Sequence of chain 32.C:
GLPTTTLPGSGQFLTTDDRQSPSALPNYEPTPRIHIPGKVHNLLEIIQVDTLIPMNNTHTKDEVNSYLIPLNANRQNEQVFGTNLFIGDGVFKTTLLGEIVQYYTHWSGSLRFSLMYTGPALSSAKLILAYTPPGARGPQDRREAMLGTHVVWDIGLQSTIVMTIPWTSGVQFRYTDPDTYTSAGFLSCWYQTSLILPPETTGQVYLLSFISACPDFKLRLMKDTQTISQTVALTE

Sequence of chain 32.A:
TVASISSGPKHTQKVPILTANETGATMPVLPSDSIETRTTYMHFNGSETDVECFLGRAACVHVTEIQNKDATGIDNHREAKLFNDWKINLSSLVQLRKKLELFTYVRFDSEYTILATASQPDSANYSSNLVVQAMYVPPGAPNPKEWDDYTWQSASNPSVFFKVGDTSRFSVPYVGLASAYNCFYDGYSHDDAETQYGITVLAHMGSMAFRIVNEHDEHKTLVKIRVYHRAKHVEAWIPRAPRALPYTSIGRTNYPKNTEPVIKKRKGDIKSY

This small molecule binds to this protein.
Small molecule (SMILES): Cc1cc(CCCCCOc2ccc(C3=NCCO3)cc2)on1

Binding-site contacts:
Ligand atom C4C contacts residue VAL191 of chain 32.A at 3.0 Å (hydrophobic).
Ligand atom C1B contacts residue TYR128 of chain 32.A at 3.6 Å (hydrophobic).
Ligand atom N3A contacts residue PRO174 of chain 32.A at 3.7 Å.
Ligand atom N3A contacts residue TYR152 of chain 32.A at 3.5 Å.
Ligand atom C5 contacts residue MET221 of chain 32.A at 3.6 Å (hydrophobic).
Ligand atom C5A contacts residue VAL176 of chain 32.A at 3.6 Å (hydrophobic).
Ligand atom C4C contacts residue VAL188 of chain 32.A at 3.7 Å (hydrophobic).
Ligand atom C1B contacts residue VAL188 of chain 32.A at 3.8 Å (hydrophobic).
Ligand atom C1C contacts residue LEU106 of chain 32.A at 4.0 Å (hydrophobic).
Ligand atom C4 contacts residue LEU106 of chain 32.A at 3.5 Å (hydrophobic).
Ligand atom C4B contacts residue TYR152 of chain 32.A at 3.8 Å (hydrophobic).
Ligand atom C1B contacts residue ILE104 of chain 32.A at 4.0 Å (hydrophobic).
Ligand atom C1C contacts residue MET221 of chain 32.A at 4.0 Å (hydrophobic).
Ligand atom C5C contacts residue VAL191 of chain 32.A at 3.8 Å (hydrophobic).
Ligand atom N3A contacts residue PHE186 of chain 32.A at 4.0 Å.
Ligand atom C4A contacts residue PRO174 of chain 32.A at 3.1 Å (hydrophobic).
Ligand atom C2C contacts residue TYR197 of chain 32.A at 3.7 Å (hydrophobic).
Ligand atom C5B contacts residue PHE186 of chain 32.A at 3.9 Å (hydrophobic).
Ligand atom C5B contacts residue MET224 of chain 32.A at 3.8 Å (hydrophobic).
Ligand atom C6B contacts residue ILE104 of chain 32.A at 3.6 Å (hydrophobic).
Ligand atom O1A contacts residue PHE186 of chain 32.A at 3.0 Å.
Ligand atom C5C contacts residue VAL188 of chain 32.A at 4.1 Å (hydrophobic).
Ligand atom C2A contacts residue PHE186 of chain 32.A at 3.3 Å (hydrophobic).
Ligand atom C5B contacts residue TYR128 of chain 32.A at 4.0 Å (hydrophobic).
Ligand atom C4B contacts residue PHE186 of chain 32.A at 3.6 Å (hydrophobic).
Ligand atom O1B contacts residue ILE104 of chain 32.A at 3.9 Å.
Ligand atom O1B contacts residue TYR128 of chain 32.A at 3.4 Å (h-bond).
Ligand atom C1C contacts residue TYR128 of chain 32.A at 3.9 Å (hydrophobic).
Ligand atom O1 contacts residue MET221 of chain 32.A at 2.5 Å (h-bond).
Ligand atom C3B contacts residue VAL188 of chain 32.A at 3.8 Å (hydrophobic).
Ligand atom C3B contacts residue TYR152 of chain 32.A at 3.7 Å (hydrophobic).
Ligand atom C6B contacts residue TYR128 of chain 32.A at 3.3 Å (hydrophobic).
Ligand atom C2B contacts residue VAL188 of chain 32.A at 3.5 Å (hydrophobic).
Ligand atom N3A contacts residue ALA24 of chain 32.C at 3.8 Å.
Ligand atom C2C contacts residue MET221 of chain 32.A at 4.0 Å (hydrophobic).
Ligand atom C3C contacts residue TYR128 of chain 32.A at 3.4 Å (hydrophobic).
Ligand atom C2A contacts residue TYR152 of chain 32.A at 3.6 Å (hydrophobic).
Ligand atom C5A contacts residue PHE186 of chain 32.A at 3.5 Å (hydrophobic).
Ligand atom N2 contacts residue MET221 of chain 32.A at 3.4 Å (h-bond).
Ligand atom C5A contacts residue ALA150 of chain 32.A at 4.0 Å (hydrophobic).